Binding-site contacts:
Ligand atom N2 contacts residue HIS378 of chain 2.A at 2.9 Å (h-bond).
Ligand atom N5 contacts residue LEU137 of chain 2.A at 3.5 Å.
Ligand atom O6' contacts residue HIS378 of chain 2.A at 2.7 Å (h-bond).
Ligand atom N2' contacts residue GLU673 of chain 2.A at 3.2 Å (salt-bridge).
Ligand atom C8 contacts residue HIS342 of chain 2.A at 3.4 Å.
Ligand atom N2' contacts residue ASN285 of chain 2.A at 2.7 Å (h-bond).
Ligand atom C1 contacts residue HIS378 of chain 2.A at 3.8 Å.
Ligand atom N2' contacts residue TYR574 of chain 2.A at 3.1 Å (h-bond).
Ligand atom C7 contacts residue HIS342 of chain 2.A at 3.8 Å.
Ligand atom O6' contacts residue ASN485 of chain 2.A at 2.8 Å (h-bond).
Ligand atom C4' contacts residue GLY676 of chain 2.A at 3.8 Å.
Ligand atom O4' contacts residue ASN485 of chain 2.A at 3.5 Å (h-bond).
Ligand atom C4 contacts residue LEU137 of chain 2.A at 3.9 Å (hydrophobic).
Ligand atom O6' contacts residue VAL456 of chain 2.A at 3.7 Å.
Ligand atom C10 contacts residue ASN283 of chain 2.A at 3.3 Å.
Ligand atom C9 contacts residue ASN283 of chain 2.A at 3.4 Å.
Ligand atom O3' contacts residue GLY676 of chain 2.A at 3.1 Å (h-bond).
Ligand atom C5' contacts residue LEU137 of chain 2.A at 3.8 Å (hydrophobic).
Ligand atom C1 contacts residue ASN285 of chain 2.A at 3.8 Å.
Ligand atom O3' contacts residue ALA674 of chain 2.A at 3.3 Å (h-bond).
Ligand atom O5' contacts residue LEU137 of chain 2.A at 3.8 Å.
Ligand atom N2 contacts residue THR379 of chain 2.A at 3.9 Å.
Ligand atom C6' contacts residue HIS378 of chain 2.A at 3.5 Å.
Ligand atom N3 contacts residue HIS378 of chain 2.A at 3.8 Å.
Ligand atom C6 contacts residue ASN285 of chain 2.A at 3.5 Å.
Ligand atom O3' contacts residue GLU673 of chain 2.A at 2.7 Å (salt-bridge).
Ligand atom C10 contacts residue GLU89 of chain 2.A at 3.5 Å.
Ligand atom C2' contacts residue HIS378 of chain 2.A at 3.6 Å.
Ligand atom C7 contacts residue ASN285 of chain 2.A at 3.6 Å.
Ligand atom O4' contacts residue GLY676 of chain 2.A at 2.9 Å (h-bond).
Ligand atom N3 contacts residue ASN285 of chain 2.A at 3.7 Å.
Ligand atom C9 contacts residue HIS342 of chain 2.A at 3.6 Å.
Ligand atom O4' contacts residue SER675 of chain 2.A at 3.6 Å.
Ligand atom O3' contacts residue SER675 of chain 2.A at 3.1 Å (h-bond).
Ligand atom C11 contacts residue ASN285 of chain 2.A at 3.6 Å.
Ligand atom C3' contacts residue GLU673 of chain 2.A at 3.4 Å.
Ligand atom C6' contacts residue ASN485 of chain 2.A at 3.3 Å.
Ligand atom C2' contacts residue GLU673 of chain 2.A at 3.9 Å.
Ligand atom O5' contacts residue HIS378 of chain 2.A at 3.7 Å.
Ligand atom N2 contacts residue ASN285 of chain 2.A at 3.4 Å (h-bond).

Sequence of chain 2.A:
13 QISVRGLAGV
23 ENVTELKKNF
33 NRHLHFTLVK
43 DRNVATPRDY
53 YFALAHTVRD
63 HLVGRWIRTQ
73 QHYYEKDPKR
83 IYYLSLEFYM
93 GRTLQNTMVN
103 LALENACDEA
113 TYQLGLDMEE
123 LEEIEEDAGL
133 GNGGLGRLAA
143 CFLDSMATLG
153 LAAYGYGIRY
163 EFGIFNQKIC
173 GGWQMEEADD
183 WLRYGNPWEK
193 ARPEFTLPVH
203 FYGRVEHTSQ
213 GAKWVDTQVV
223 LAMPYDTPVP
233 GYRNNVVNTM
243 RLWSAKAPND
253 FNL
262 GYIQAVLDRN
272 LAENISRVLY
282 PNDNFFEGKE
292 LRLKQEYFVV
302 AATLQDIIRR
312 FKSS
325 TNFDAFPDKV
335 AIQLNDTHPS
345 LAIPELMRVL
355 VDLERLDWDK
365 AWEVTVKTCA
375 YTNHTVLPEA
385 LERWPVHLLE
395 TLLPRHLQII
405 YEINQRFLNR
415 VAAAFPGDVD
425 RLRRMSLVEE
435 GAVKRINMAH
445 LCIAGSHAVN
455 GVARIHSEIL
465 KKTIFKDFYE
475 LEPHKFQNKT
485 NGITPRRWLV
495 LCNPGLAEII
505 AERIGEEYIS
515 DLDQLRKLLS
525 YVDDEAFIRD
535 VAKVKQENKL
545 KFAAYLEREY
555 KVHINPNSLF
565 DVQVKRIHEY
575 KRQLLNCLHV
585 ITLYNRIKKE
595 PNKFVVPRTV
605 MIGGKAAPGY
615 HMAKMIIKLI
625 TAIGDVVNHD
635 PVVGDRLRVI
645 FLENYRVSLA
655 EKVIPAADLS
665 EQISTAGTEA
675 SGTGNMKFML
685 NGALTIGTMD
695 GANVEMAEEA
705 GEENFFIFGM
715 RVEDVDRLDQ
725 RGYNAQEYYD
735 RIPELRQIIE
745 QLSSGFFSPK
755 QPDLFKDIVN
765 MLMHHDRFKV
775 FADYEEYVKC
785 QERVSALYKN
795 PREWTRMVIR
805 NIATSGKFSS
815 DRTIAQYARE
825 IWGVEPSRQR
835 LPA

The small molecule below binds the protein below.
Small molecule (SMILES): N[C@@H]1[C@@H](O)[C@H](O)[C@@H](CO)O[C@H]1c1nnc(-c2ccccc2)[nH]1